Binding-site contacts:
Ligand atom CAF contacts residue PRO30 of chain 1.A at 3.7 Å (hydrophobic).
Ligand atom OBD contacts residue TRP29 of chain 1.A at 3.4 Å.
Ligand atom CAJ contacts residue LEU40 of chain 1.A at 4.0 Å (hydrophobic).
Ligand atom CLA contacts residue MET97 of chain 1.A at 4.0 Å.
Ligand atom NAZ contacts residue ASN88 of chain 1.A at 3.3 Å (h-bond).
Ligand atom NAL contacts residue VAL94 of chain 1.A at 4.0 Å.
Ligand atom CAF contacts residue TRP29 of chain 1.A at 3.9 Å (hydrophobic).
Ligand atom CBB contacts residue HIS92 of chain 1.A at 3.9 Å.
Ligand atom CAE contacts residue VAL94 of chain 1.A at 3.7 Å (hydrophobic).
Ligand atom CAU contacts residue VAL94 of chain 1.A at 3.9 Å (hydrophobic).
Ligand atom CAQ contacts residue TRP29 of chain 1.A at 4.0 Å (hydrophobic).
Ligand atom CAH contacts residue VAL94 of chain 1.A at 3.9 Å (hydrophobic).
Ligand atom CAY contacts residue VAL42 of chain 1.A at 3.9 Å (hydrophobic).
Ligand atom CAU contacts residue VAL35 of chain 1.A at 3.9 Å (hydrophobic).
Ligand atom CAM contacts residue PRO30 of chain 1.A at 4.0 Å (hydrophobic).
Ligand atom CAO contacts residue VAL35 of chain 1.A at 4.0 Å (hydrophobic).
Ligand atom CAV contacts residue VAL35 of chain 1.A at 4.0 Å (hydrophobic).
Ligand atom CAX contacts residue ASN88 of chain 1.A at 3.9 Å.
Ligand atom CAD contacts residue HIS92 of chain 1.A at 3.7 Å.
Ligand atom OBA contacts residue VAL42 of chain 1.A at 3.6 Å.
Ligand atom CAV contacts residue PHE31 of chain 1.A at 3.7 Å (hydrophobic).
Ligand atom CAO contacts residue PRO30 of chain 1.A at 3.3 Å (hydrophobic).
Ligand atom CAV contacts residue PRO30 of chain 1.A at 3.5 Å (hydrophobic).
Ligand atom NAT contacts residue ASN88 of chain 1.A at 3.8 Å.
Ligand atom CAP contacts residue PRO30 of chain 1.A at 3.4 Å (hydrophobic).
Ligand atom CAY contacts residue TYR87 of chain 1.A at 3.7 Å (hydrophobic).
Ligand atom CBE contacts residue TRP29 of chain 1.A at 3.9 Å (hydrophobic).
Ligand atom CLA contacts residue ASP93 of chain 1.A at 3.7 Å.
Ligand atom CAG contacts residue PRO30 of chain 1.A at 3.9 Å (hydrophobic).
Ligand atom CAG contacts residue TRP29 of chain 1.A at 3.6 Å (hydrophobic).
Ligand atom CAW contacts residue ASN88 of chain 1.A at 3.5 Å.
Ligand atom CAG contacts residue MET97 of chain 1.A at 3.8 Å (hydrophobic).
Ligand atom CBC contacts residue VAL42 of chain 1.A at 3.7 Å (hydrophobic).
Ligand atom NAT contacts residue CYS84 of chain 1.A at 3.8 Å.
Ligand atom CAD contacts residue VAL94 of chain 1.A at 4.0 Å (hydrophobic).
Ligand atom CAC contacts residue HIS92 of chain 1.A at 3.7 Å.
Ligand atom CAX contacts residue VAL42 of chain 1.A at 4.0 Å (hydrophobic).
Ligand atom CAF contacts residue VAL94 of chain 1.A at 3.5 Å (hydrophobic).
Ligand atom NAS contacts residue ASN88 of chain 1.A at 3.1 Å (h-bond).
Ligand atom OBA contacts residue LEU40 of chain 1.A at 4.1 Å.

Sequence of chain 1.A:
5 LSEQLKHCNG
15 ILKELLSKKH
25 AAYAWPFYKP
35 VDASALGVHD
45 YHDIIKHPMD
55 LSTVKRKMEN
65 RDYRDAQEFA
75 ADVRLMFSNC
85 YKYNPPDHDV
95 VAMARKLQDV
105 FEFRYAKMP

The protein below binds the small molecule below.
Small molecule (SMILES): CCNC(=O)[C@H](C)[C@@H]1N=C(c2ccc(Cl)cc2)c2cc(OC)ccc2-n2c(C)nnc21